Binding-site contacts:
Ligand atom O5 contacts residue ASN79 of chain 1.H at 2.5 Å (h-bond).
Ligand atom N2 contacts residue ASP78 of chain 1.H at 3.9 Å.
Ligand atom C7 contacts residue ASP78 of chain 1.H at 4.2 Å.
Ligand atom C5 contacts residue ASN77 of chain 1.E at 3.6 Å.
Ligand atom O5 contacts residue ASN77 of chain 1.E at 2.7 Å (h-bond).
Ligand atom C7 contacts residue ILE75 of chain 1.H at 4.4 Å (hydrophobic).
Ligand atom C6 contacts residue ASN77 of chain 1.E at 3.4 Å.
Ligand atom C1 contacts residue ASN79 of chain 1.H at 1.4 Å.
Ligand atom C8 contacts residue MET74 of chain 1.H at 4.4 Å (hydrophobic).
Ligand atom C1 contacts residue ASN77 of chain 1.E at 3.9 Å.
Ligand atom C6 contacts residue ASN79 of chain 1.H at 4.0 Å.
Ligand atom C5 contacts residue ASN79 of chain 1.H at 3.5 Å.
Ligand atom O6 contacts residue ASN77 of chain 1.E at 3.5 Å (h-bond).
Ligand atom C7 contacts residue ASN79 of chain 1.H at 4.2 Å.
Ligand atom C8 contacts residue ASP78 of chain 1.H at 3.5 Å.
Ligand atom C4 contacts residue ASN79 of chain 1.H at 4.3 Å.
Ligand atom N2 contacts residue ILE75 of chain 1.H at 4.1 Å.
Ligand atom N2 contacts residue ASN79 of chain 1.H at 2.9 Å (h-bond).
Ligand atom C3 contacts residue ASN79 of chain 1.H at 3.9 Å.
Ligand atom C2 contacts residue ASN79 of chain 1.H at 2.6 Å.
Ligand atom O7 contacts residue ILE75 of chain 1.H at 4.0 Å.

Sequence of chain 1.H:
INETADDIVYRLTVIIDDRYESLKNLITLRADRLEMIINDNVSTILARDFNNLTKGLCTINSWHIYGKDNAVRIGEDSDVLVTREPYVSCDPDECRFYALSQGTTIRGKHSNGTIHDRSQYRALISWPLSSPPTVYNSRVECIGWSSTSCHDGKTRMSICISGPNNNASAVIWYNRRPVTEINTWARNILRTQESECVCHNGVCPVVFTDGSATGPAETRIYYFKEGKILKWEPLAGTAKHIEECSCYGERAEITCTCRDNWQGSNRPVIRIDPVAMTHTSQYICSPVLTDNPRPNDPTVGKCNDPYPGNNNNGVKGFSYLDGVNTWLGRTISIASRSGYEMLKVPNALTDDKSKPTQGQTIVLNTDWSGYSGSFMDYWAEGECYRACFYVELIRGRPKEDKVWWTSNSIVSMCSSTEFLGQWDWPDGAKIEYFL

Sequence of chain 1.E:
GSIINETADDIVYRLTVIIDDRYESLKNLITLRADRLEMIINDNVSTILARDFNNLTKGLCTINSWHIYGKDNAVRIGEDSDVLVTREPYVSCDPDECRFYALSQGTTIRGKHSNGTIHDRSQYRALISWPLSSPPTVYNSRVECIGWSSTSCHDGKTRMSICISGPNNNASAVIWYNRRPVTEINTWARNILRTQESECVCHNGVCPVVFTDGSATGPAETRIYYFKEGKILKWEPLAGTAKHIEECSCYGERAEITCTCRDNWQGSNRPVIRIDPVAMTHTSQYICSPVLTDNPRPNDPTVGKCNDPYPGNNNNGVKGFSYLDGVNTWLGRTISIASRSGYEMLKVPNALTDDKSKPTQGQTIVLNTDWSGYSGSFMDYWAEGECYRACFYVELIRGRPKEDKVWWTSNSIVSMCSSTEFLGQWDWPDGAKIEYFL

This protein binds this small molecule.
Small molecule (SMILES): CC(=O)N[C@@H]1[C@@H](O)[C@H](O)[C@@H](CO)O[C@H]1O